Binding-site contacts:
Ligand atom C contacts residue VAL417 of chain 1.A at 3.3 Å (hydrophobic).
Ligand atom C8 contacts residue GLN423 of chain 1.A at 4.3 Å.
Ligand atom C1 contacts residue THR419 of chain 1.A at 3.4 Å.
Ligand atom C1 contacts residue VAL417 of chain 1.A at 4.2 Å (hydrophobic).
Ligand atom O1 contacts residue THR419 of chain 1.A at 4.4 Å.
Ligand atom C5 contacts residue THR424 of chain 1.A at 3.7 Å.
Ligand atom C contacts residue THR419 of chain 1.A at 4.0 Å.
Ligand atom C6 contacts residue SER427 of chain 1.A at 4.3 Å.
Ligand atom C2 contacts residue THR419 of chain 1.A at 3.5 Å.
Ligand atom C2 contacts residue THR425 of chain 1.A at 4.1 Å.
Ligand atom C3 contacts residue THR419 of chain 1.A at 4.3 Å.
Ligand atom C3 contacts residue VAL417 of chain 1.A at 4.4 Å (hydrophobic).
Ligand atom O contacts residue THR425 of chain 1.A at 4.2 Å.
Ligand atom N contacts residue THR424 of chain 1.A at 2.9 Å (h-bond).
Ligand atom C3 contacts residue THR425 of chain 1.A at 3.9 Å.
Ligand atom C2 contacts residue THR424 of chain 1.A at 3.6 Å.
Ligand atom S contacts residue THR425 of chain 1.A at 3.3 Å (h-bond).
Ligand atom N1 contacts residue GLN423 of chain 1.A at 3.6 Å (h-bond).
Ligand atom C contacts residue THR425 of chain 1.A at 3.8 Å.
Ligand atom S contacts residue SER427 of chain 1.A at 3.6 Å (h-bond).
Ligand atom C9 contacts residue GLN423 of chain 1.A at 3.1 Å.
Ligand atom C4 contacts residue THR425 of chain 1.A at 4.5 Å.
Ligand atom C1 contacts residue THR424 of chain 1.A at 2.9 Å.
Ligand atom C1 contacts residue THR425 of chain 1.A at 3.4 Å.
Ligand atom C4 contacts residue THR419 of chain 1.A at 3.9 Å.
Ligand atom S contacts residue VAL426 of chain 1.A at 3.9 Å.
Ligand atom C1 contacts residue GLN423 of chain 1.A at 3.2 Å.
Ligand atom C6 contacts residue GLN423 of chain 1.A at 4.2 Å.
Ligand atom O contacts residue THR419 of chain 1.A at 4.0 Å.
Ligand atom C5 contacts residue GLN423 of chain 1.A at 3.9 Å.
Ligand atom S contacts residue THR424 of chain 1.A at 3.7 Å.
Ligand atom C contacts residue THR424 of chain 1.A at 3.8 Å.
Ligand atom N contacts residue THR419 of chain 1.A at 4.3 Å.
Ligand atom C2 contacts residue GLN423 of chain 1.A at 4.3 Å.
Ligand atom C4 contacts residue THR424 of chain 1.A at 3.8 Å.
Ligand atom C contacts residue GLN423 of chain 1.A at 3.7 Å.
Ligand atom C contacts residue CYS418 of chain 1.A at 4.0 Å (hydrophobic).
Ligand atom N contacts residue THR425 of chain 1.A at 4.2 Å.
Ligand atom N contacts residue GLN423 of chain 1.A at 4.0 Å.

Sequence of chain 1.A:
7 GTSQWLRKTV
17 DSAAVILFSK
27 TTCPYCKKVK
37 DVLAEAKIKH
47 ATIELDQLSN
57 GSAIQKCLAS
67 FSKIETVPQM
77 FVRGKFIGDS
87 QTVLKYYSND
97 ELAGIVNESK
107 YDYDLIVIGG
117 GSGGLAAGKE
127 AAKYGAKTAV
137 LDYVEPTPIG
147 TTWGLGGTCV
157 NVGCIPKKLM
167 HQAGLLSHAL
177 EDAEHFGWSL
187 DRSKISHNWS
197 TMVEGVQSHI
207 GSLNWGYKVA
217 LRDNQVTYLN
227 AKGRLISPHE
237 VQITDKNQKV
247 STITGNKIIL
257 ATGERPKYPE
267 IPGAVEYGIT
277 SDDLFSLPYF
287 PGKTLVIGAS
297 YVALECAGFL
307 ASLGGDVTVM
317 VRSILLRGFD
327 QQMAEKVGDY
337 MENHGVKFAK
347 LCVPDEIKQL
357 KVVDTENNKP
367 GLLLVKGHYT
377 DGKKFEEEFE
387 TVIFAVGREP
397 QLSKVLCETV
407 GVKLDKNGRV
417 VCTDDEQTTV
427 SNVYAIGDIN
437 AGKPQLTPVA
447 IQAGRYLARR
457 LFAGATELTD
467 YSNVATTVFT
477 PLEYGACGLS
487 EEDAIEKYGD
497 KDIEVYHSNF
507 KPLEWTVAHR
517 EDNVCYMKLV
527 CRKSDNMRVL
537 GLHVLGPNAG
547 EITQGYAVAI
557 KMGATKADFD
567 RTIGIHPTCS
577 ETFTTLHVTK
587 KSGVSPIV

A protein and the small-molecule ligand that binds it are described below.
Small molecule (SMILES): O=C(NC(=S)N1CCOCC1)c1ccco1